This protein binds this small molecule.
Small molecule (SMILES): COc1cccc2[nH]c(C(=O)N[C@@H](CC(C)C)C(=O)N[C@@H](C[C@@H]3CCNC3=O)[C@H](O)CO)cc12

Binding-site contacts:
Ligand atom O33 contacts residue PHE138 of chain 1.B at 3.3 Å.
Ligand atom C36 contacts residue HIS39 of chain 1.B at 3.1 Å.
Ligand atom N31 contacts residue LEU139 of chain 1.B at 3.7 Å.
Ligand atom N23 contacts residue HIS162 of chain 1.B at 2.9 Å (h-bond).
Ligand atom O2 contacts residue GLN187 of chain 1.B at 3.3 Å.
Ligand atom C20 contacts residue HIS162 of chain 1.B at 3.5 Å.
Ligand atom O35 contacts residue SER142 of chain 1.B at 3.6 Å (h-bond).
Ligand atom O33 contacts residue SER142 of chain 1.B at 3.7 Å.
Ligand atom O37 contacts residue CYS143 of chain 1.B at 3.1 Å (h-bond).
Ligand atom O33 contacts residue GLU164 of chain 1.B at 3.6 Å.
Ligand atom C34 contacts residue CYS143 of chain 1.B at 1.9 Å (hydrophobic).
Ligand atom O2 contacts residue THR188 of chain 1.B at 3.4 Å (h-bond).
Ligand atom C36 contacts residue CYS143 of chain 1.B at 2.5 Å (hydrophobic).
Ligand atom C18 contacts residue GLN187 of chain 1.B at 3.6 Å.
Ligand atom O37 contacts residue HIS39 of chain 1.B at 2.9 Å (h-bond).
Ligand atom C4 contacts residue ALA189 of chain 1.B at 3.5 Å (hydrophobic).
Ligand atom C30 contacts residue ASN140 of chain 1.B at 3.4 Å.
Ligand atom C11 contacts residue THR188 of chain 1.B at 3.5 Å.
Ligand atom C29 contacts residue ASN140 of chain 1.B at 3.4 Å.
Ligand atom C10 contacts residue GLN187 of chain 1.B at 3.4 Å.
Ligand atom O33 contacts residue HIS161 of chain 1.B at 2.7 Å (h-bond).
Ligand atom C15 contacts residue HIS162 of chain 1.B at 3.3 Å.
Ligand atom C17 contacts residue GLN187 of chain 1.B at 3.2 Å.
Ligand atom C21 contacts residue HIS162 of chain 1.B at 3.6 Å.
Ligand atom O13 contacts residue GLU164 of chain 1.B at 2.9 Å (salt-bridge).
Ligand atom O13 contacts residue MET163 of chain 1.B at 3.1 Å.
Ligand atom N31 contacts residue PHE138 of chain 1.B at 3.3 Å (h-bond).
Ligand atom C1 contacts residue GLN187 of chain 1.B at 3.5 Å.
Ligand atom C26 contacts residue CYS143 of chain 1.B at 3.3 Å (hydrophobic).
Ligand atom O35 contacts residue CYS143 of chain 1.B at 2.4 Å (h-bond).
Ligand atom C32 contacts residue GLU164 of chain 1.B at 3.6 Å.
Ligand atom N23 contacts residue CYS143 of chain 1.B at 2.9 Å (h-bond).
Ligand atom N31 contacts residue GLU164 of chain 1.B at 3.3 Å (salt-bridge).
Ligand atom C7 contacts residue GLU164 of chain 1.B at 3.6 Å.
Ligand atom C5 contacts residue ALA189 of chain 1.B at 3.6 Å (hydrophobic).
Ligand atom N14 contacts residue GLN187 of chain 1.B at 3.0 Å (h-bond).
Ligand atom C3 contacts residue THR188 of chain 1.B at 3.5 Å.
Ligand atom C5 contacts residue PRO166 of chain 1.B at 3.7 Å (hydrophobic).
Ligand atom C24 contacts residue CYS143 of chain 1.B at 2.8 Å (hydrophobic).
Ligand atom N8 contacts residue GLU164 of chain 1.B at 2.8 Å (salt-bridge).

Sequence of chain 1.B:
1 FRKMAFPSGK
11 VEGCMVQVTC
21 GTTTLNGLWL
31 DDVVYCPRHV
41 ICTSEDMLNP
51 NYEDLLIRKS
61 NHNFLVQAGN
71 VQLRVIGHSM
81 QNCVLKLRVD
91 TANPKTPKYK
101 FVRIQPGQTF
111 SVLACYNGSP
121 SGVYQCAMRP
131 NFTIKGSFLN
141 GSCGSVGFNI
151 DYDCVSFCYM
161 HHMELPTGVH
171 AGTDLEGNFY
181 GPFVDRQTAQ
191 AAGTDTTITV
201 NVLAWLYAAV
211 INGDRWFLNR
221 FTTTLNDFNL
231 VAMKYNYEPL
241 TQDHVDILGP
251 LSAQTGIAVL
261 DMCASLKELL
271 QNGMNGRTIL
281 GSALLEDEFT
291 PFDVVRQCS